Sequence of chain 1.C:
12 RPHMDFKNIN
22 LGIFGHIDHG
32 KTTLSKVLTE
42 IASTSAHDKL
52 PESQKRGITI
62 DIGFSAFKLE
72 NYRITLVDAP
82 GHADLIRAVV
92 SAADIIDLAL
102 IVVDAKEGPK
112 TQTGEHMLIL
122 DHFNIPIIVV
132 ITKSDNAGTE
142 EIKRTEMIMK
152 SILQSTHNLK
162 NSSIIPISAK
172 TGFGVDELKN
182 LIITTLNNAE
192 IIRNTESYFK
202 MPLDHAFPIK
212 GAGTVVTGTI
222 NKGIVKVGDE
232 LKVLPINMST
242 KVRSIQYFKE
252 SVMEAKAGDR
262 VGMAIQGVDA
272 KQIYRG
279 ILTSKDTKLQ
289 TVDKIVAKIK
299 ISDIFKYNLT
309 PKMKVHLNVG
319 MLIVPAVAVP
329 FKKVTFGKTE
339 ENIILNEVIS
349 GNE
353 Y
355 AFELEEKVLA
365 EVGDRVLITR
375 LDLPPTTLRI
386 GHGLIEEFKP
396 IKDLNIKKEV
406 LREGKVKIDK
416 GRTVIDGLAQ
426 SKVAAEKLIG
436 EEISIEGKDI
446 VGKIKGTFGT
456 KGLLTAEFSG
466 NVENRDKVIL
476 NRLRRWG

This protein binds this small molecule.
Small molecule (SMILES): C[C@H](CCC(=O)O)[C@H]1CC[C@H]2[C@@H]3CC[C@@H]4C[C@H](O)CC[C@]4(C)[C@H]3C[C@H](O)[C@]12C

Binding-site contacts:
Ligand atom C9 contacts residue THR112 of chain 1.C at 4.3 Å.
Ligand atom C7 contacts residue LEU382 of chain 1.C at 4.4 Å (hydrophobic).
Ligand atom C14 contacts residue ILE153 of chain 1.C at 3.5 Å (hydrophobic).
Ligand atom C8 contacts residue THR112 of chain 1.C at 3.8 Å.
Ligand atom C24 contacts residue PRO110 of chain 1.C at 4.5 Å (hydrophobic).
Ligand atom C3 contacts residue LEU382 of chain 1.C at 3.8 Å (hydrophobic).
Ligand atom C16 contacts residue PRO110 of chain 1.C at 4.5 Å (hydrophobic).
Ligand atom C17 contacts residue PRO110 of chain 1.C at 4.5 Å (hydrophobic).
Ligand atom C21 contacts residue PRO110 of chain 1.C at 3.9 Å (hydrophobic).
Ligand atom C20 contacts residue ILE153 of chain 1.C at 4.2 Å (hydrophobic).
Ligand atom C24 contacts residue ILE149 of chain 1.C at 4.1 Å (hydrophobic).
Ligand atom C2 contacts residue THR380 of chain 1.C at 4.3 Å.
Ligand atom C13 contacts residue ILE153 of chain 1.C at 4.1 Å (hydrophobic).
Ligand atom C1 contacts residue LEU382 of chain 1.C at 3.9 Å (hydrophobic).
Ligand atom C7 contacts residue THR112 of chain 1.C at 3.9 Å.
Ligand atom C19 contacts residue PRO110 of chain 1.C at 3.6 Å (hydrophobic).
Ligand atom C5 contacts residue ILE302 of chain 1.C at 4.1 Å (hydrophobic).
Ligand atom C20 contacts residue PRO110 of chain 1.C at 3.9 Å (hydrophobic).
Ligand atom C8 contacts residue THR380 of chain 1.C at 3.8 Å.
Ligand atom C18 contacts residue GLY115 of chain 1.C at 3.7 Å.
Ligand atom C15 contacts residue LYS111 of chain 1.C at 4.1 Å.
Ligand atom C15 contacts residue THR112 of chain 1.C at 3.6 Å.
Ligand atom C7 contacts residue THR380 of chain 1.C at 4.0 Å.
Ligand atom C23 contacts residue ARG145 of chain 1.C at 3.9 Å.
Ligand atom C6 contacts residue ILE302 of chain 1.C at 4.5 Å (hydrophobic).
Ligand atom C20 contacts residue LYS111 of chain 1.C at 4.1 Å.
Ligand atom O4 contacts residue ARG145 of chain 1.C at 2.7 Å (salt-bridge).
Ligand atom C2 contacts residue LEU382 of chain 1.C at 3.5 Å (hydrophobic).
Ligand atom O2 contacts residue LYS304 of chain 1.C at 3.7 Å.
Ligand atom O2 contacts residue LEU382 of chain 1.C at 4.5 Å.